Sequence of chain 1.A:
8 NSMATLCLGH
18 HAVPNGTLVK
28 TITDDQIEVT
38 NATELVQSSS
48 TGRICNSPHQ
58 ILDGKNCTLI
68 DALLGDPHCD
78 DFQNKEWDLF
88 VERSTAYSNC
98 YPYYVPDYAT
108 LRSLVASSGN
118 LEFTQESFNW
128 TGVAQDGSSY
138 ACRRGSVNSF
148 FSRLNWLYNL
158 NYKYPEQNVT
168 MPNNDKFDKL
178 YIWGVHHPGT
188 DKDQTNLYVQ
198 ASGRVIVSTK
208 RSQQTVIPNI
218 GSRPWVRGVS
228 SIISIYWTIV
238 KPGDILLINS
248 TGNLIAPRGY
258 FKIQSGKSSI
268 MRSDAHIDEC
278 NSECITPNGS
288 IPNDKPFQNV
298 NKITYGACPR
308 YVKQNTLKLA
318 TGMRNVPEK

Binding-site contacts:
Ligand atom C7 contacts residue ASN126 of chain 1.A at 3.9 Å.
Ligand atom O6 contacts residue THR128 of chain 1.A at 3.5 Å (h-bond).
Ligand atom C4 contacts residue ASN126 of chain 1.A at 4.2 Å.
Ligand atom C2 contacts residue ASN126 of chain 1.A at 2.4 Å.
Ligand atom O5 contacts residue THR128 of chain 1.A at 4.1 Å.
Ligand atom C1 contacts residue ASN126 of chain 1.A at 1.4 Å.
Ligand atom C6 contacts residue THR128 of chain 1.A at 4.3 Å.
Ligand atom O7 contacts residue ASN126 of chain 1.A at 4.4 Å.
Ligand atom C5 contacts residue ASN126 of chain 1.A at 3.6 Å.
Ligand atom N2 contacts residue ASN126 of chain 1.A at 2.9 Å (h-bond).
Ligand atom C5 contacts residue THR128 of chain 1.A at 4.2 Å.
Ligand atom C1 contacts residue THR128 of chain 1.A at 3.6 Å.
Ligand atom O5 contacts residue ASN126 of chain 1.A at 2.3 Å (h-bond).
Ligand atom C3 contacts residue ASN126 of chain 1.A at 3.8 Å.

This protein binds this small molecule.
Small molecule (SMILES): CC(=O)N[C@@H]1[C@@H](O)[C@H](O)[C@@H](CO)O[C@H]1O